Binding-site contacts:
Ligand atom NAB contacts residue THR179 of chain 1.C at 3.6 Å.
Ligand atom CAO contacts residue THR179 of chain 1.C at 2.9 Å.
Ligand atom FBB contacts residue ALA352 of chain 1.D at 3.7 Å.
Ligand atom FAZ contacts residue ILE316 of chain 1.D at 3.3 Å.
Ligand atom CAJ contacts residue MET257 of chain 1.D at 3.5 Å (hydrophobic).
Ligand atom CAO contacts residue ASN101 of chain 1.C at 3.6 Å.
Ligand atom CAN contacts residue LYS350 of chain 1.D at 3.4 Å.
Ligand atom FAZ contacts residue ALA352 of chain 1.D at 3.2 Å.
Ligand atom CAK contacts residue VAL313 of chain 1.D at 3.2 Å (hydrophobic).
Ligand atom CAJ contacts residue ASN256 of chain 1.D at 3.3 Å.
Ligand atom NAB contacts residue LYS350 of chain 1.D at 3.5 Å.
Ligand atom CAA contacts residue ASN256 of chain 1.D at 3.4 Å.
Ligand atom CAV contacts residue LEU253 of chain 1.D at 3.5 Å (hydrophobic).
Ligand atom NBC contacts residue VAL236 of chain 1.D at 2.9 Å (h-bond).
Ligand atom NAG contacts residue LYS350 of chain 1.D at 3.2 Å.
Ligand atom CAH contacts residue LEU253 of chain 1.D at 3.5 Å (hydrophobic).
Ligand atom CAD contacts residue LEU253 of chain 1.D at 3.6 Å (hydrophobic).
Ligand atom CAO contacts residue ASN256 of chain 1.D at 3.1 Å.
Ligand atom NBC contacts residue ILE368 of chain 1.D at 3.0 Å.
Ligand atom CAW contacts residue CYS239 of chain 1.D at 3.3 Å (hydrophobic).
Ligand atom NAI contacts residue THR179 of chain 1.C at 3.6 Å (h-bond).
Ligand atom CAV contacts residue ILE368 of chain 1.D at 3.5 Å (hydrophobic).
Ligand atom CAT contacts residue LEU253 of chain 1.D at 3.4 Å (hydrophobic).
Ligand atom CAK contacts residue ASN256 of chain 1.D at 3.6 Å.
Ligand atom CAP contacts residue THR179 of chain 1.C at 3.0 Å.
Ligand atom NBC contacts residue TYR200 of chain 1.D at 3.5 Å (h-bond).
Ligand atom NAB contacts residue ASN256 of chain 1.D at 3.5 Å.
Ligand atom CAP contacts residue ASN101 of chain 1.C at 3.2 Å.
Ligand atom FAZ contacts residue CYS239 of chain 1.D at 3.7 Å.
Ligand atom CAA contacts residue LYS350 of chain 1.D at 3.4 Å.
Ligand atom CAK contacts residue ASN348 of chain 1.D at 3.1 Å.
Ligand atom NAG contacts residue ASN256 of chain 1.D at 3.4 Å.
Ligand atom CAH contacts residue ALA314 of chain 1.D at 3.6 Å (hydrophobic).
Ligand atom OAL contacts residue ASN348 of chain 1.D at 3.4 Å (h-bond).
Ligand atom CAN contacts residue ASN256 of chain 1.D at 3.3 Å.
Ligand atom CAJ contacts residue VAL313 of chain 1.D at 3.7 Å (hydrophobic).
Ligand atom CAM contacts residue LYS350 of chain 1.D at 3.6 Å.
Ligand atom NBC contacts residue LEU253 of chain 1.D at 3.6 Å.
Ligand atom NAU contacts residue LEU253 of chain 1.D at 3.4 Å.
Ligand atom CAM contacts residue ASN347 of chain 1.D at 3.7 Å.

The protein below binds the small molecule below.
Small molecule (SMILES): Nc1cc(C(F)(F)F)c(-c2cc(N3CCOCC3)nc(N3CCOCC3)c2)cn1

Sequence of chain 1.D:
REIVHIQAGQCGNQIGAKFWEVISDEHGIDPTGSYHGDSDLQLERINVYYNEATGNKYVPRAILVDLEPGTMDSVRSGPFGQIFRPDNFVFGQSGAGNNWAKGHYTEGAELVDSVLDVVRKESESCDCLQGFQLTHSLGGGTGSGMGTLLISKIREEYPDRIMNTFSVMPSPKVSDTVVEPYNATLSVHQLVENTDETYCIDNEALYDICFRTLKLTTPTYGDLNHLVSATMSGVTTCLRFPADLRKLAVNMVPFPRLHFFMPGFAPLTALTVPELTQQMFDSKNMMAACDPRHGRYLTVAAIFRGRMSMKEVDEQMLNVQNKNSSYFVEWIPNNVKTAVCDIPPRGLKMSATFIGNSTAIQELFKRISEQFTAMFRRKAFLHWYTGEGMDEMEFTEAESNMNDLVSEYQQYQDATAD

Sequence of chain 1.C:
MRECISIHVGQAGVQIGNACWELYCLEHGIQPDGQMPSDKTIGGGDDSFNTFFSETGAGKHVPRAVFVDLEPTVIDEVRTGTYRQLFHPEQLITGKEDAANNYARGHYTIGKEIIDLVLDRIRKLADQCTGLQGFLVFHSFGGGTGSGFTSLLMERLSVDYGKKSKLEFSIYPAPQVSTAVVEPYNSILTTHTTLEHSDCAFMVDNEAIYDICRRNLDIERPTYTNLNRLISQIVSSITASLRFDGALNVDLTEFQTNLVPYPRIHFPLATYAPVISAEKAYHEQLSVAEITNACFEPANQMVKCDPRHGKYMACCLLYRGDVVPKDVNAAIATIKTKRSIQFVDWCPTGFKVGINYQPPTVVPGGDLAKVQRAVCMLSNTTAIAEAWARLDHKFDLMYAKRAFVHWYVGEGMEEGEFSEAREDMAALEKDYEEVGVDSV